Binding-site contacts:
Ligand atom CL1 contacts residue ARG216 of chain 1.A at 3.7 Å.
Ligand atom C16 contacts residue ATP1 of chain 1.E at 3.4 Å.
Ligand atom C02 contacts residue ASP159 of chain 1.A at 3.2 Å.
Ligand atom C08 contacts residue ATP1 of chain 1.E at 3.4 Å.
Ligand atom N24 contacts residue VAL68 of chain 1.A at 3.2 Å (h-bond).
Ligand atom C25 contacts residue ATP1 of chain 1.E at 3.7 Å.
Ligand atom C09 contacts residue ATP1 of chain 1.E at 3.4 Å.
Ligand atom O01 contacts residue MG1 of chain 1.D at 2.1 Å.
Ligand atom C26 contacts residue ATP1 of chain 1.E at 3.1 Å.
Ligand atom C20 contacts residue ATP1 of chain 1.E at 3.3 Å.
Ligand atom C13 contacts residue SER145 of chain 1.A at 3.3 Å.
Ligand atom C19 contacts residue ATP1 of chain 1.E at 3.5 Å.
Ligand atom N22 contacts residue THR161 of chain 1.A at 2.5 Å (h-bond).
Ligand atom O04 contacts residue ATP1 of chain 1.E at 2.9 Å (h-bond).
Ligand atom N24 contacts residue MET69 of chain 1.A at 3.4 Å.
Ligand atom C11 contacts residue ATP1 of chain 1.E at 3.5 Å.
Ligand atom C07 contacts residue ATP1 of chain 1.E at 3.5 Å.
Ligand atom C02 contacts residue ATP1 of chain 1.E at 3.2 Å.
Ligand atom C02 contacts residue MG1 of chain 1.D at 3.0 Å.
Ligand atom C14 contacts residue ATP1 of chain 1.E at 3.4 Å.
Ligand atom N24 contacts residue THR51 of chain 1.A at 3.0 Å (h-bond).
Ligand atom O04 contacts residue MG1 of chain 1.D at 2.0 Å.
Ligand atom O01 contacts residue ASP159 of chain 1.A at 2.8 Å (salt-bridge).
Ligand atom O01 contacts residue GLU65 of chain 1.A at 2.9 Å (salt-bridge).
Ligand atom CL1 contacts residue SER218 of chain 1.A at 3.5 Å.
Ligand atom CL2 contacts residue LYS202 of chain 1.A at 3.6 Å.
Ligand atom O01 contacts residue ATP1 of chain 1.E at 3.0 Å (h-bond).
Ligand atom C23 contacts residue THR161 of chain 1.A at 3.5 Å.
Ligand atom C03 contacts residue ASP159 of chain 1.A at 3.1 Å.
Ligand atom O04 contacts residue ASP159 of chain 1.A at 2.8 Å (salt-bridge).
Ligand atom CL2 contacts residue ATP1 of chain 1.E at 3.2 Å.
Ligand atom O04 contacts residue ASP67 of chain 1.A at 2.9 Å (salt-bridge).
Ligand atom CL2 contacts residue ARG216 of chain 1.A at 3.2 Å.
Ligand atom C03 contacts residue MG1 of chain 1.D at 2.8 Å.
Ligand atom C25 contacts residue THR51 of chain 1.A at 3.6 Å.
Ligand atom C06 contacts residue ATP1 of chain 1.E at 3.7 Å.
Ligand atom N10 contacts residue ATP1 of chain 1.E at 3.3 Å (h-bond).
Ligand atom C03 contacts residue ATP1 of chain 1.E at 3.3 Å.
Ligand atom C21 contacts residue THR161 of chain 1.A at 3.0 Å.
Ligand atom CL1 contacts residue LEU217 of chain 1.A at 3.0 Å.

Sequence of chain 1.A:
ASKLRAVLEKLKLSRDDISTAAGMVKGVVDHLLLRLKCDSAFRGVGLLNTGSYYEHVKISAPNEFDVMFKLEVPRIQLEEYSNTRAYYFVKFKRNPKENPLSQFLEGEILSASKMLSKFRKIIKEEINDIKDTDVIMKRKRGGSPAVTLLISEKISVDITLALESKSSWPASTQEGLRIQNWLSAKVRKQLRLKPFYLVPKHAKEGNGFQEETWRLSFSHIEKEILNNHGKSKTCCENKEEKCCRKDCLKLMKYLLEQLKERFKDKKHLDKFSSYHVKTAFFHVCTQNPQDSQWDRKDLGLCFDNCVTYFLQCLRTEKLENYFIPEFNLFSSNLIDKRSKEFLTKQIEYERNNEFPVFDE

This small molecule binds to this protein.
Small molecule (SMILES): Nc1ccc(-c2cc(Cl)c(Cl)c3[nH]c4c(c23)CN(C(=O)CO)CC4)cn1